Binding-site contacts:
Ligand atom O6 contacts residue ASN188 of chain 4.E at 4.5 Å.
Ligand atom O7 contacts residue ASN188 of chain 4.E at 4.2 Å.
Ligand atom C4 contacts residue ASN188 of chain 4.E at 4.2 Å.
Ligand atom C7 contacts residue ASN188 of chain 4.E at 3.9 Å.
Ligand atom C3 contacts residue ASN188 of chain 4.E at 3.9 Å.
Ligand atom C5 contacts residue ASN188 of chain 4.E at 3.6 Å.
Ligand atom N2 contacts residue ASN188 of chain 4.E at 3.1 Å (h-bond).
Ligand atom C2 contacts residue ASN188 of chain 4.E at 2.6 Å.
Ligand atom O5 contacts residue ASN188 of chain 4.E at 2.3 Å (h-bond).
Ligand atom C1 contacts residue ASN188 of chain 4.E at 1.4 Å.

Sequence of chain 4.E:
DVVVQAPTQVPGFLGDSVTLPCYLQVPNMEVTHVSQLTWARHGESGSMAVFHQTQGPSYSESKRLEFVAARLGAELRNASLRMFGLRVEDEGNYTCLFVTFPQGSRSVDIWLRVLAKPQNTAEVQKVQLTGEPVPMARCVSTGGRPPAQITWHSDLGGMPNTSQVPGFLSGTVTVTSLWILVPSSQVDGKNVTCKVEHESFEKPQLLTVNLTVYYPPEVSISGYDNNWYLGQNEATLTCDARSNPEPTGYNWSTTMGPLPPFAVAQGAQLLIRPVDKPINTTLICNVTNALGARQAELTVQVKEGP

A protein and the small-molecule ligand that binds it are described below.
Small molecule (SMILES): CC(=O)N[C@H]1[C@H](O[C@H]2[C@H](O)[C@@H](NC(C)=O)CO[C@@H]2CO)O[C@H](CO)[C@@H](O)[C@@H]1O